The small molecule below binds the protein below.
Small molecule (SMILES): COc1c(C)cnc(CSc2nc3ccc4ncsc4c3[nH]2)c1C

Binding-site contacts:
Ligand atom N7 contacts residue GLY279 of chain 1.B at 3.5 Å (h-bond).
Ligand atom C21 contacts residue PHE283 of chain 1.B at 3.8 Å (hydrophobic).
Ligand atom C14 contacts residue TYR247 of chain 1.B at 3.6 Å (hydrophobic).
Ligand atom N4 contacts residue MET267 of chain 1.B at 3.5 Å.
Ligand atom C1 contacts residue TYR247 of chain 1.B at 3.6 Å (hydrophobic).
Ligand atom N11 contacts residue PRO266 of chain 1.B at 3.4 Å.
Ligand atom C1 contacts residue GLY279 of chain 1.B at 3.6 Å.
Ligand atom N4 contacts residue TYR247 of chain 1.B at 2.5 Å (h-bond).
Ligand atom C18 contacts residue PHE283 of chain 1.B at 3.6 Å (hydrophobic).
Ligand atom C16 contacts residue PHE283 of chain 1.B at 3.9 Å (hydrophobic).
Ligand atom S6 contacts residue VAL276 of chain 1.B at 3.6 Å.
Ligand atom N17 contacts residue GLN280 of chain 1.B at 3.1 Å (h-bond).
Ligand atom C19 contacts residue PHE250 of chain 1.B at 3.6 Å (hydrophobic).
Ligand atom C21 contacts residue ILE246 of chain 1.B at 3.8 Å (hydrophobic).
Ligand atom C9 contacts residue GLY279 of chain 1.B at 3.7 Å.
Ligand atom O22 contacts residue LEU229 of chain 1.B at 3.7 Å.
Ligand atom C2 contacts residue GLY279 of chain 1.B at 3.9 Å.
Ligand atom C23 contacts residue ILE246 of chain 1.B at 3.9 Å (hydrophobic).
Ligand atom S6 contacts residue TYR247 of chain 1.B at 3.8 Å.
Ligand atom C14 contacts residue GLN280 of chain 1.B at 3.2 Å.
Ligand atom C12 contacts residue GLU275 of chain 1.B at 3.8 Å.
Ligand atom C15 contacts residue GLN280 of chain 1.B at 3.7 Å.
Ligand atom N11 contacts residue MET267 of chain 1.B at 3.8 Å.
Ligand atom C20 contacts residue ILE246 of chain 1.B at 3.7 Å (hydrophobic).
Ligand atom O22 contacts residue PHE283 of chain 1.B at 3.7 Å.
Ligand atom N11 contacts residue GLU275 of chain 1.B at 3.9 Å.
Ligand atom C9 contacts residue MET267 of chain 1.B at 3.7 Å (hydrophobic).
Ligand atom C12 contacts residue PRO266 of chain 1.B at 3.6 Å (hydrophobic).
Ligand atom C5 contacts residue MET267 of chain 1.B at 3.7 Å (hydrophobic).
Ligand atom C2 contacts residue MET267 of chain 1.B at 3.5 Å (hydrophobic).
Ligand atom C1 contacts residue MET267 of chain 1.B at 3.6 Å (hydrophobic).
Ligand atom S13 contacts residue GLN280 of chain 1.B at 3.7 Å.
Ligand atom S13 contacts residue PHE283 of chain 1.B at 3.4 Å.
Ligand atom S6 contacts residue MET267 of chain 1.B at 3.9 Å.
Ligand atom C9 contacts residue TYR247 of chain 1.B at 3.5 Å (hydrophobic).
Ligand atom N7 contacts residue MET267 of chain 1.B at 3.8 Å.
Ligand atom C3 contacts residue MET267 of chain 1.B at 3.7 Å (hydrophobic).
Ligand atom C3 contacts residue GLY279 of chain 1.B at 3.6 Å.
Ligand atom C12 contacts residue LYS272 of chain 1.B at 3.4 Å.
Ligand atom C19 contacts residue PHE283 of chain 1.B at 3.9 Å (hydrophobic).

Sequence of chain 1.B:
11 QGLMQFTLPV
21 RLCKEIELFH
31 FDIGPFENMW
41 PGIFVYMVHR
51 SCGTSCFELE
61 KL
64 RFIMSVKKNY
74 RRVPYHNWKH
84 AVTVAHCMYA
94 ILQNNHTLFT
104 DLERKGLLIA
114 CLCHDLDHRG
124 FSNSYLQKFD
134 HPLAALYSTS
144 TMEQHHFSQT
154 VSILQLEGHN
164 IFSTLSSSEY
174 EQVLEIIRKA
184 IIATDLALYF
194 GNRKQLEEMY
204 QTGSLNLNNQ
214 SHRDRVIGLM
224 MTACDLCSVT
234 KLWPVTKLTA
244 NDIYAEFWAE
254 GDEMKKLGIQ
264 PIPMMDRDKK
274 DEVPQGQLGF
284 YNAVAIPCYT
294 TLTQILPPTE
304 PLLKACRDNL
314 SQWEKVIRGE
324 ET